Sequence of chain 1.D:
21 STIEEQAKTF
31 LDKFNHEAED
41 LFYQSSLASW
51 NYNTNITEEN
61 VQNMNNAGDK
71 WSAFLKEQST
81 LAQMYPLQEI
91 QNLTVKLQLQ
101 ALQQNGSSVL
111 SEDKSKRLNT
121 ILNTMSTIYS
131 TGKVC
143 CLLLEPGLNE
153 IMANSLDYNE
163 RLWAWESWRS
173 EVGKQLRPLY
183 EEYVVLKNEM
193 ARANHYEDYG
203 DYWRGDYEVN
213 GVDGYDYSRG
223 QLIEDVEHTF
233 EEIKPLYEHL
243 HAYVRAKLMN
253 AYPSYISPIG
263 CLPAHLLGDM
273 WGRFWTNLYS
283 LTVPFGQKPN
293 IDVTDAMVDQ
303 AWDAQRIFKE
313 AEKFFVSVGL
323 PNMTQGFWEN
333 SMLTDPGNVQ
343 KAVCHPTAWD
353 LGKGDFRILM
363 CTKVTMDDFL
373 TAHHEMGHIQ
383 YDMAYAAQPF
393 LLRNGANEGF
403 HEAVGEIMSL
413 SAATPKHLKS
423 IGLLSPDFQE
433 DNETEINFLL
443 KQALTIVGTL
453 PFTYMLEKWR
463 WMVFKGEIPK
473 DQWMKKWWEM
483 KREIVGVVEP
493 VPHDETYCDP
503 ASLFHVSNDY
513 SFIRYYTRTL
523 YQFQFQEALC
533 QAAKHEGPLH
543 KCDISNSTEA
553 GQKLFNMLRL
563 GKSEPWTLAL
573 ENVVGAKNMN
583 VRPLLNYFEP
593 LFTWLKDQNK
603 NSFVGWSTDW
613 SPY

The protein below binds the small molecule below.
Small molecule (SMILES): CC(=O)N[C@@H]1[C@@H](O)[C@H](O)[C@@H](CO)O[C@H]1O

Binding-site contacts:
Ligand atom C5 contacts residue ASN55 of chain 1.D at 3.7 Å.
Ligand atom O7 contacts residue GLN342 of chain 1.D at 3.7 Å.
Ligand atom C1 contacts residue ASN55 of chain 1.D at 1.4 Å.
Ligand atom O6 contacts residue THR57 of chain 1.D at 4.5 Å.
Ligand atom O5 contacts residue ASN55 of chain 1.D at 2.4 Å (h-bond).
Ligand atom C3 contacts residue ASN55 of chain 1.D at 3.8 Å.
Ligand atom N2 contacts residue ASN55 of chain 1.D at 2.9 Å (h-bond).
Ligand atom O7 contacts residue ASN55 of chain 1.D at 4.5 Å.
Ligand atom C7 contacts residue GLN342 of chain 1.D at 4.4 Å.
Ligand atom C2 contacts residue ASN55 of chain 1.D at 2.4 Å.
Ligand atom C8 contacts residue ASN55 of chain 1.D at 4.0 Å.
Ligand atom N2 contacts residue GLN342 of chain 1.D at 4.4 Å.
Ligand atom C7 contacts residue ASN55 of chain 1.D at 3.6 Å.
Ligand atom C4 contacts residue ASN55 of chain 1.D at 4.2 Å.
Ligand atom C6 contacts residue THR57 of chain 1.D at 4.4 Å.
Ligand atom O5 contacts residue THR57 of chain 1.D at 4.4 Å.